A protein and the small-molecule ligand that binds it are described below.
Small molecule (SMILES): CC(=O)N[C@@H]1[C@@H](O)[C@H](O)[C@@H](CO)O[C@H]1O

Sequence of chain 1.F:
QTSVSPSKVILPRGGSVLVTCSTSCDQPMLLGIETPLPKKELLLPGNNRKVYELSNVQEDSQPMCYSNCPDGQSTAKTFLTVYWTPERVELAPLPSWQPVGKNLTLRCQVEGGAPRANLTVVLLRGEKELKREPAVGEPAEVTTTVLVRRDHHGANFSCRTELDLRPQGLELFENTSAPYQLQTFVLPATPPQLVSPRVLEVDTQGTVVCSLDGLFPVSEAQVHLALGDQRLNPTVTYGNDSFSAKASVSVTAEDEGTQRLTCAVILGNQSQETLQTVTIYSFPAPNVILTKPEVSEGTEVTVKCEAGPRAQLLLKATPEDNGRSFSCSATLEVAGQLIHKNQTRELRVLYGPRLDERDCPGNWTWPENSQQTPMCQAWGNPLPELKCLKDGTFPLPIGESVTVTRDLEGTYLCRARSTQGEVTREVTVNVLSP

Binding-site contacts:
Ligand atom C3 contacts residue ASN358 of chain 1.F at 3.8 Å.
Ligand atom C1 contacts residue ASN358 of chain 1.F at 1.4 Å.
Ligand atom C4 contacts residue ASN358 of chain 1.F at 4.2 Å.
Ligand atom C7 contacts residue ASN358 of chain 1.F at 3.4 Å.
Ligand atom N2 contacts residue ASN358 of chain 1.F at 2.9 Å (h-bond).
Ligand atom C2 contacts residue ASN358 of chain 1.F at 2.5 Å.
Ligand atom O5 contacts residue ASN358 of chain 1.F at 2.4 Å (h-bond).
Ligand atom O7 contacts residue ASN358 of chain 1.F at 3.3 Å (h-bond).
Ligand atom C5 contacts residue ASN358 of chain 1.F at 3.6 Å.
Ligand atom O7 contacts residue SER345 of chain 1.F at 4.2 Å.
Ligand atom O7 contacts residue SER343 of chain 1.F at 4.3 Å.